Sequence of chain 1.B:
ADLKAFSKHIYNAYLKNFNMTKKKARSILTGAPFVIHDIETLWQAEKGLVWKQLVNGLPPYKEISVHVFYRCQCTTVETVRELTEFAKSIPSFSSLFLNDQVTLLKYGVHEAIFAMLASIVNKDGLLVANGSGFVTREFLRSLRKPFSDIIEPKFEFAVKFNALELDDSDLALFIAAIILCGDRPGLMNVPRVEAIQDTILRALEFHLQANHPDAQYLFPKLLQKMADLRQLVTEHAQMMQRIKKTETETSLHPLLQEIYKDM

The small molecule below binds the protein below.
Small molecule (SMILES): CCCCCCCO[C@@H]1O[C@H](CO)[C@@H](O)[C@H](O)[C@H]1O

Binding-site contacts:
Ligand atom O1 contacts residue GLU266 of chain 1.B at 3.3 Å.
Ligand atom C2 contacts residue LYS269 of chain 1.B at 4.2 Å.
Ligand atom C9 contacts residue ILE267 of chain 1.B at 3.6 Å (hydrophobic).
Ligand atom C2 contacts residue GLU266 of chain 1.B at 3.7 Å.
Ligand atom C10 contacts residue ILE267 of chain 1.B at 4.0 Å (hydrophobic).
Ligand atom C13 contacts residue THR92 of chain 1.B at 3.4 Å.
Ligand atom O5 contacts residue VAL110 of chain 1.B at 4.1 Å.
Ligand atom C11 contacts residue LEU263 of chain 1.B at 4.3 Å (hydrophobic).
Ligand atom C12 contacts residue THR92 of chain 1.B at 4.0 Å.
Ligand atom C13 contacts residue LEU113 of chain 1.B at 4.4 Å (hydrophobic).
Ligand atom O1 contacts residue LYS114 of chain 1.B at 4.4 Å.
Ligand atom C11 contacts residue VAL110 of chain 1.B at 4.3 Å (hydrophobic).
Ligand atom C13 contacts residue VAL88 of chain 1.B at 4.2 Å (hydrophobic).
Ligand atom C7 contacts residue GLU266 of chain 1.B at 4.2 Å.
Ligand atom C12 contacts residue VAL88 of chain 1.B at 3.9 Å (hydrophobic).
Ligand atom C8 contacts residue GLU266 of chain 1.B at 3.9 Å.
Ligand atom O2 contacts residue GLU266 of chain 1.B at 2.9 Å (salt-bridge).
Ligand atom C10 contacts residue LEU263 of chain 1.B at 4.2 Å (hydrophobic).
Ligand atom C8 contacts residue LYS114 of chain 1.B at 4.0 Å.
Ligand atom C9 contacts residue LEU263 of chain 1.B at 3.4 Å (hydrophobic).
Ligand atom C3 contacts residue LYS114 of chain 1.B at 4.4 Å.
Ligand atom C1 contacts residue LYS114 of chain 1.B at 4.3 Å.
Ligand atom C8 contacts residue ILE267 of chain 1.B at 3.5 Å (hydrophobic).
Ligand atom C12 contacts residue LEU113 of chain 1.B at 3.9 Å (hydrophobic).
Ligand atom O2 contacts residue LYS114 of chain 1.B at 2.9 Å (salt-bridge).
Ligand atom C7 contacts residue VAL110 of chain 1.B at 3.8 Å (hydrophobic).
Ligand atom C7 contacts residue LYS114 of chain 1.B at 4.2 Å.
Ligand atom O2 contacts residue LYS269 of chain 1.B at 3.9 Å.
Ligand atom C8 contacts residue LEU263 of chain 1.B at 4.5 Å (hydrophobic).
Ligand atom C10 contacts residue LYS114 of chain 1.B at 4.1 Å.
Ligand atom O6 contacts residue VAL110 of chain 1.B at 4.0 Å.
Ligand atom C1 contacts residue GLU266 of chain 1.B at 4.3 Å.
Ligand atom C2 contacts residue LYS114 of chain 1.B at 4.1 Å.
Ligand atom O3 contacts residue LYS269 of chain 1.B at 2.9 Å.
Ligand atom C3 contacts residue LYS269 of chain 1.B at 4.1 Å.